Binding-site contacts:
Ligand atom O01 contacts residue FMN1 of chain 1.D at 3.4 Å.
Ligand atom C03 contacts residue TYR199 of chain 1.A at 2.6 Å (hydrophobic).
Ligand atom C04 contacts residue TYR199 of chain 1.A at 2.9 Å (hydrophobic).
Ligand atom C04 contacts residue TYR86 of chain 1.A at 4.5 Å (hydrophobic).
Ligand atom O01 contacts residue HIS194 of chain 1.A at 3.7 Å.
Ligand atom C03 contacts residue TYR86 of chain 1.A at 4.3 Å (hydrophobic).
Ligand atom C07 contacts residue TYR199 of chain 1.A at 3.3 Å (hydrophobic).
Ligand atom C05 contacts residue TRP120 of chain 1.A at 4.1 Å (hydrophobic).
Ligand atom O02 contacts residue HIS194 of chain 1.A at 2.7 Å (h-bond).
Ligand atom O01 contacts residue TRP120 of chain 1.A at 4.1 Å.
Ligand atom C06 contacts residue FMN1 of chain 1.D at 4.0 Å.
Ligand atom O02 contacts residue FMN1 of chain 1.D at 2.9 Å.
Ligand atom C05 contacts residue THR45 of chain 1.A at 2.8 Å.
Ligand atom O01 contacts residue THR45 of chain 1.A at 4.3 Å.
Ligand atom C07 contacts residue ASN197 of chain 1.A at 3.6 Å.
Ligand atom C05 contacts residue FMN1 of chain 1.D at 3.8 Å.
Ligand atom O02 contacts residue ASN197 of chain 1.A at 2.8 Å (h-bond).
Ligand atom C03 contacts residue THR45 of chain 1.A at 4.1 Å.
Ligand atom C06 contacts residue TYR199 of chain 1.A at 3.5 Å (hydrophobic).
Ligand atom C05 contacts residue TYR86 of chain 1.A at 4.5 Å (hydrophobic).
Ligand atom C03 contacts residue TRP120 of chain 1.A at 4.0 Å (hydrophobic).
Ligand atom C03 contacts residue FMN1 of chain 1.D at 4.3 Å.
Ligand atom C07 contacts residue FMN1 of chain 1.D at 3.6 Å.
Ligand atom O01 contacts residue TYR199 of chain 1.A at 3.1 Å.
Ligand atom C06 contacts residue ASN197 of chain 1.A at 3.7 Å.
Ligand atom C05 contacts residue TYR199 of chain 1.A at 3.8 Å (hydrophobic).
Ligand atom O02 contacts residue TYR199 of chain 1.A at 3.6 Å.
Ligand atom C06 contacts residue PHE253 of chain 1.A at 3.9 Å (hydrophobic).
Ligand atom C04 contacts residue PHE253 of chain 1.A at 4.2 Å (hydrophobic).
Ligand atom C07 contacts residue HIS194 of chain 1.A at 3.5 Å.
Ligand atom C04 contacts residue FMN1 of chain 1.D at 4.5 Å.

This small molecule binds to this protein.
Small molecule (SMILES): C[C@@H]1C=CC(=O)O1

Sequence of chain 1.A:
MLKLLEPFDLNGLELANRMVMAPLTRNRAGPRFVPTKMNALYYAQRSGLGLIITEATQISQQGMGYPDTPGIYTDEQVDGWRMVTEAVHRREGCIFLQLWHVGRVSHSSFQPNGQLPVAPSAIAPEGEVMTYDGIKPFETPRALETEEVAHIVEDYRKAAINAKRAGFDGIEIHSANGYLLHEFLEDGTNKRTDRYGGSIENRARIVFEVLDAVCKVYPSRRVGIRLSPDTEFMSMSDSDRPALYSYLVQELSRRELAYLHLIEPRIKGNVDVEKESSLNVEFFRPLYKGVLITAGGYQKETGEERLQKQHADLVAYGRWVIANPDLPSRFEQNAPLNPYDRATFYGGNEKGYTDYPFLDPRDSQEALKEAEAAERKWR